Binding-site contacts:
Ligand atom O5 contacts residue THR1383 of chain 1.A at 3.2 Å.
Ligand atom C2 contacts residue HIS1313 of chain 1.A at 4.0 Å.
Ligand atom C7 contacts residue ASN1381 of chain 1.A at 4.0 Å.
Ligand atom O3 contacts residue HIS1313 of chain 1.A at 3.9 Å.
Ligand atom C7 contacts residue HIS1313 of chain 1.A at 4.2 Å.
Ligand atom C4 contacts residue ASN1381 of chain 1.A at 4.2 Å.
Ligand atom C6 contacts residue SER1314 of chain 1.A at 3.6 Å.
Ligand atom C1 contacts residue THR1383 of chain 1.A at 3.9 Å.
Ligand atom C8 contacts residue HIS1313 of chain 1.A at 3.6 Å.
Ligand atom C3 contacts residue ASN1381 of chain 1.A at 3.8 Å.
Ligand atom O5 contacts residue ASN1381 of chain 1.A at 2.4 Å (h-bond).
Ligand atom C6 contacts residue THR1383 of chain 1.A at 3.9 Å.
Ligand atom N2 contacts residue PHE1283 of chain 1.A at 3.7 Å.
Ligand atom C2 contacts residue ASN1381 of chain 1.A at 2.4 Å.
Ligand atom C5 contacts residue ASN1381 of chain 1.A at 3.7 Å.
Ligand atom C5 contacts residue THR1383 of chain 1.A at 3.9 Å.
Ligand atom O7 contacts residue PHE1283 of chain 1.A at 3.3 Å.
Ligand atom C1 contacts residue PHE1283 of chain 1.A at 4.3 Å (hydrophobic).
Ligand atom O6 contacts residue THR1383 of chain 1.A at 3.3 Å.
Ligand atom C1 contacts residue ASN1381 of chain 1.A at 1.4 Å.
Ligand atom O7 contacts residue GLU1285 of chain 1.A at 4.1 Å.
Ligand atom N2 contacts residue HIS1313 of chain 1.A at 3.5 Å (h-bond).
Ligand atom N2 contacts residue ASN1381 of chain 1.A at 2.9 Å (h-bond).
Ligand atom C7 contacts residue PHE1283 of chain 1.A at 3.6 Å (hydrophobic).
Ligand atom O7 contacts residue LEU1297 of chain 1.A at 4.3 Å.
Ligand atom O7 contacts residue ASN1381 of chain 1.A at 4.3 Å.

The small molecule below binds the protein below.
Small molecule (SMILES): CC(=O)N[C@H]1[C@H](O[C@H]2[C@H](O)[C@@H](NC(C)=O)CO[C@@H]2CO)O[C@H](CO)[C@@H](O)[C@@H]1O

Sequence of chain 1.A:
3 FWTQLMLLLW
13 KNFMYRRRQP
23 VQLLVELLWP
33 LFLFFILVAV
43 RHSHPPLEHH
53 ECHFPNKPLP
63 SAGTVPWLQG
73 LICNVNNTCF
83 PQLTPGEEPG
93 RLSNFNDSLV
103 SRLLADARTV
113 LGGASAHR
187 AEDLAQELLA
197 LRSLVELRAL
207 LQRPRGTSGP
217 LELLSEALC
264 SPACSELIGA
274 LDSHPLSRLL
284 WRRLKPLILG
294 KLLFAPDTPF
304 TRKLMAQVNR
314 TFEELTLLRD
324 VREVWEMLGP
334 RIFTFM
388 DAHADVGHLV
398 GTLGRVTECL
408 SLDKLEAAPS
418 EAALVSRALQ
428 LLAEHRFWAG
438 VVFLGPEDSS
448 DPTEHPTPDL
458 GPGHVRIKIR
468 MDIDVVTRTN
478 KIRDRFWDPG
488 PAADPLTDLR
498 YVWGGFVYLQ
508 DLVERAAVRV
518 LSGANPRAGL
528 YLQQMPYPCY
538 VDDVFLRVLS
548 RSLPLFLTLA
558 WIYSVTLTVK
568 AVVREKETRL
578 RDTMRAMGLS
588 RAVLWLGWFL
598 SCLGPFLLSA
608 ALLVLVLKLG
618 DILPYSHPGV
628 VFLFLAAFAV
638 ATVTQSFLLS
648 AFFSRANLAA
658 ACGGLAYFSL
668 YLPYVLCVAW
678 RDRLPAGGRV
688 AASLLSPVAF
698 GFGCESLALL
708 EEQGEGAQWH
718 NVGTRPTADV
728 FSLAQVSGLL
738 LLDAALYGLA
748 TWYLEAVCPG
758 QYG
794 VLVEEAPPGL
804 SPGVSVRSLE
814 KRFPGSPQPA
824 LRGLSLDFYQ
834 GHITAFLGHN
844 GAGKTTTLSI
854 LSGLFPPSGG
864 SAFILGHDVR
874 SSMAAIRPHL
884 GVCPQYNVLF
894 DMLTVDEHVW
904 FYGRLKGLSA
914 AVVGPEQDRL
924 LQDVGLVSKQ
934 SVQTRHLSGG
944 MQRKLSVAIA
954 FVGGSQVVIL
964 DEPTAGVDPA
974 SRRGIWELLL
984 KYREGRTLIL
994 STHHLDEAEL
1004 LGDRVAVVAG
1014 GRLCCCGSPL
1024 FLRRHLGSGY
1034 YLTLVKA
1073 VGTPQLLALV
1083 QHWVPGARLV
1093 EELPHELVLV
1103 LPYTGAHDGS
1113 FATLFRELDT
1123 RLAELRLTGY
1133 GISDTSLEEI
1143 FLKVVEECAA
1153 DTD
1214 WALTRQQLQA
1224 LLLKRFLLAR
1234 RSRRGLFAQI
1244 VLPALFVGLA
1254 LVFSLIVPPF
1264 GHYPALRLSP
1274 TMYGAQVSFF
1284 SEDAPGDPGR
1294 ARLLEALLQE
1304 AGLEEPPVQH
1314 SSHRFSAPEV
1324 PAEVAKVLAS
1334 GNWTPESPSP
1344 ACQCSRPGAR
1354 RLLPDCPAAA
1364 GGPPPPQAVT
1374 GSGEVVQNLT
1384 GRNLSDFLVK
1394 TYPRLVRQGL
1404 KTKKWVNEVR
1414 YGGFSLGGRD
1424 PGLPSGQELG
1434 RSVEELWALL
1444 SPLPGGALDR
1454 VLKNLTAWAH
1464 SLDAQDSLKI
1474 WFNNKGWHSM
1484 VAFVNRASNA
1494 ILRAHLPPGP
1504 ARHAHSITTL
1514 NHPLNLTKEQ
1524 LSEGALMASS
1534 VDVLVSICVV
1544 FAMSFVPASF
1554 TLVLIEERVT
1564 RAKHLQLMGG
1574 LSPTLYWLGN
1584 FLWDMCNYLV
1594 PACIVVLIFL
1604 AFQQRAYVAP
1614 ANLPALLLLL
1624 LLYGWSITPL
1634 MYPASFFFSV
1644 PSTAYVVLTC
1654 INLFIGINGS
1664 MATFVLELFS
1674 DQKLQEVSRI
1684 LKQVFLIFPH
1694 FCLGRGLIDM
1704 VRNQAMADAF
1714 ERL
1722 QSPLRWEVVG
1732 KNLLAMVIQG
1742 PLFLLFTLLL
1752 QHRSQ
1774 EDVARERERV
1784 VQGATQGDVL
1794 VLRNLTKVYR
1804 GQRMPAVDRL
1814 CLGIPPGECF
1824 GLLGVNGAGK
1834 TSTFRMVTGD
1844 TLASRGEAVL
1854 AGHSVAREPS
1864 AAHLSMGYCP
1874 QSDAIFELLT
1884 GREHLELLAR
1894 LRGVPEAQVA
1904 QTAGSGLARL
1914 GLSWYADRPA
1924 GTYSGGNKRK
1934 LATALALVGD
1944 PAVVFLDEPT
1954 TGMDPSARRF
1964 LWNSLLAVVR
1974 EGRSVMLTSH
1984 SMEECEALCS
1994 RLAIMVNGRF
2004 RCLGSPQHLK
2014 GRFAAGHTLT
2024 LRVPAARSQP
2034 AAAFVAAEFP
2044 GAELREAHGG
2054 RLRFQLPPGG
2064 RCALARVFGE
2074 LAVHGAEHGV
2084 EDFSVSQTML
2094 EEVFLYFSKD